A small-molecule ligand and the protein it binds are described below.
Small molecule (SMILES): Nc1ncnc2c1ncn2[C@H]1C[C@H](O)[C@@H](COP(=O)(O)O)O1

Sequence of chain 1.Z:
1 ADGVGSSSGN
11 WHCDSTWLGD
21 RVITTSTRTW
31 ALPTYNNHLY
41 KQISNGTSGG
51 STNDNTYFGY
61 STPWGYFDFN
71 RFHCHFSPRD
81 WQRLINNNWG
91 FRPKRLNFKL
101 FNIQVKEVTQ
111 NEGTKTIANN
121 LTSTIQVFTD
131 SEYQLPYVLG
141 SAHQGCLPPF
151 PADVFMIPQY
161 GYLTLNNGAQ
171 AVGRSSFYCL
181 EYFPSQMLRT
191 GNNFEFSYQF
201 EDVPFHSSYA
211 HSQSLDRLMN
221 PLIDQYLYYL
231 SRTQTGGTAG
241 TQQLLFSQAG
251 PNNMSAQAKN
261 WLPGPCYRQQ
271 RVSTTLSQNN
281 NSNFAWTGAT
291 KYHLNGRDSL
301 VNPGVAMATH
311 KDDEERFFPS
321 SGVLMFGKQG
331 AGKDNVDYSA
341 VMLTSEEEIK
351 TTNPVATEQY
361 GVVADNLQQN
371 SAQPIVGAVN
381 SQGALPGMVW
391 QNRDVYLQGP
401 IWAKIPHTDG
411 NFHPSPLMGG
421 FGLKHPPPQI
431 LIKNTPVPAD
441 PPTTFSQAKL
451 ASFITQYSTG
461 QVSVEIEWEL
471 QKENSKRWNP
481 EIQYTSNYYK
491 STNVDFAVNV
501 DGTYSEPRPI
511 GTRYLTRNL

Binding-site contacts:
Ligand atom N7 contacts residue HIS413 of chain 1.CB at 4.0 Å.
Ligand atom N1 contacts residue GLY422 of chain 1.CB at 3.0 Å (h-bond).
Ligand atom O5' contacts residue DC1 of chain 1.MF at 2.5 Å (h-bond).
Ligand atom C3' contacts residue HIS413 of chain 1.CB at 3.6 Å.
Ligand atom C5' contacts residue DC1 of chain 1.MF at 3.9 Å.
Ligand atom C5 contacts residue PRO414 of chain 1.CB at 4.1 Å (hydrophobic).
Ligand atom P contacts residue DC1 of chain 1.MF at 1.6 Å.
Ligand atom C5' contacts residue ASP409 of chain 1.Z at 4.0 Å.
Ligand atom C6 contacts residue SER415 of chain 1.CB at 4.0 Å.
Ligand atom N6 contacts residue GLY420 of chain 1.CB at 4.2 Å.
Ligand atom OP1 contacts residue ASN411 of chain 1.Z at 3.6 Å.
Ligand atom N7 contacts residue SER415 of chain 1.CB at 3.8 Å.
Ligand atom O3' contacts residue HIS413 of chain 1.CB at 4.1 Å.
Ligand atom C5' contacts residue HIS413 of chain 1.CB at 3.7 Å.
Ligand atom N7 contacts residue PRO204 of chain 1.CB at 4.0 Å.
Ligand atom N6 contacts residue GLY422 of chain 1.CB at 3.1 Å (h-bond).
Ligand atom O4' contacts residue DC1 of chain 1.MF at 3.3 Å.
Ligand atom OP2 contacts residue DC1 of chain 1.MF at 2.5 Å (h-bond).
Ligand atom OP1 contacts residue DC1 of chain 1.MF at 2.5 Å (h-bond).
Ligand atom C2' contacts residue PRO414 of chain 1.CB at 3.5 Å (hydrophobic).
Ligand atom N3 contacts residue PRO414 of chain 1.CB at 3.9 Å.
Ligand atom N6 contacts residue PRO416 of chain 1.CB at 3.9 Å.
Ligand atom N6 contacts residue PRO414 of chain 1.CB at 3.7 Å.
Ligand atom N1 contacts residue PRO414 of chain 1.CB at 3.5 Å (h-bond).
Ligand atom N6 contacts residue SER415 of chain 1.CB at 3.4 Å.
Ligand atom C2 contacts residue PRO414 of chain 1.CB at 4.1 Å (hydrophobic).
Ligand atom C4' contacts residue DC1 of chain 1.MF at 4.1 Å.
Ligand atom C2 contacts residue ILE405 of chain 1.CB at 4.1 Å (hydrophobic).
Ligand atom N6 contacts residue PHE421 of chain 1.CB at 4.1 Å.
Ligand atom C4 contacts residue PRO204 of chain 1.CB at 4.0 Å (hydrophobic).
Ligand atom N9 contacts residue PRO204 of chain 1.CB at 4.2 Å.
Ligand atom C6 contacts residue GLY422 of chain 1.CB at 3.8 Å.
Ligand atom N1 contacts residue VAL203 of chain 1.CB at 4.0 Å.
Ligand atom C1' contacts residue DC1 of chain 1.MF at 3.9 Å.
Ligand atom C5 contacts residue PRO204 of chain 1.CB at 3.9 Å (hydrophobic).
Ligand atom C6 contacts residue PRO414 of chain 1.CB at 3.5 Å (hydrophobic).
Ligand atom O5' contacts residue ASP409 of chain 1.Z at 3.6 Å.
Ligand atom C8 contacts residue PRO204 of chain 1.CB at 4.1 Å (hydrophobic).
Ligand atom C2 contacts residue GLY422 of chain 1.CB at 3.5 Å.
Ligand atom C8 contacts residue HIS413 of chain 1.CB at 3.6 Å.

Sequence of chain 1.CB:
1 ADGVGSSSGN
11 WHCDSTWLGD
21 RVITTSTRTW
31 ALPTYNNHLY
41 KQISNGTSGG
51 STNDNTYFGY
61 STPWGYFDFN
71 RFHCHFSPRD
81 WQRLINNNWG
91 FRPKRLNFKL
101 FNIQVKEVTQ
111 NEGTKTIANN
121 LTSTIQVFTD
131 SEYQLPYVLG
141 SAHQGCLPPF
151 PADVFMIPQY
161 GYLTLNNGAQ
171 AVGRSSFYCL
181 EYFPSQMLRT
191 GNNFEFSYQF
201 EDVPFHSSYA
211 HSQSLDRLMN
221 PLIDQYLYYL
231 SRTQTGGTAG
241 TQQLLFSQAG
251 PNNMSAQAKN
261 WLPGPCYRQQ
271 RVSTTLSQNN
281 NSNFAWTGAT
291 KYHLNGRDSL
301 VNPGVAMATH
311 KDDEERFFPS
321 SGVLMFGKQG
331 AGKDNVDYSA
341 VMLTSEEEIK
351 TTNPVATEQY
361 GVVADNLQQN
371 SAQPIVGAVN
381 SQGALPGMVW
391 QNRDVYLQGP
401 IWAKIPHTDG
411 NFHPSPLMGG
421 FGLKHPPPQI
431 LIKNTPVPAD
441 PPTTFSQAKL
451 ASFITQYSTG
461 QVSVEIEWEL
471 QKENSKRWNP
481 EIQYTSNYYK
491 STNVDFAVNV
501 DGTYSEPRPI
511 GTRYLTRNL